Sequence of chain 1.A:
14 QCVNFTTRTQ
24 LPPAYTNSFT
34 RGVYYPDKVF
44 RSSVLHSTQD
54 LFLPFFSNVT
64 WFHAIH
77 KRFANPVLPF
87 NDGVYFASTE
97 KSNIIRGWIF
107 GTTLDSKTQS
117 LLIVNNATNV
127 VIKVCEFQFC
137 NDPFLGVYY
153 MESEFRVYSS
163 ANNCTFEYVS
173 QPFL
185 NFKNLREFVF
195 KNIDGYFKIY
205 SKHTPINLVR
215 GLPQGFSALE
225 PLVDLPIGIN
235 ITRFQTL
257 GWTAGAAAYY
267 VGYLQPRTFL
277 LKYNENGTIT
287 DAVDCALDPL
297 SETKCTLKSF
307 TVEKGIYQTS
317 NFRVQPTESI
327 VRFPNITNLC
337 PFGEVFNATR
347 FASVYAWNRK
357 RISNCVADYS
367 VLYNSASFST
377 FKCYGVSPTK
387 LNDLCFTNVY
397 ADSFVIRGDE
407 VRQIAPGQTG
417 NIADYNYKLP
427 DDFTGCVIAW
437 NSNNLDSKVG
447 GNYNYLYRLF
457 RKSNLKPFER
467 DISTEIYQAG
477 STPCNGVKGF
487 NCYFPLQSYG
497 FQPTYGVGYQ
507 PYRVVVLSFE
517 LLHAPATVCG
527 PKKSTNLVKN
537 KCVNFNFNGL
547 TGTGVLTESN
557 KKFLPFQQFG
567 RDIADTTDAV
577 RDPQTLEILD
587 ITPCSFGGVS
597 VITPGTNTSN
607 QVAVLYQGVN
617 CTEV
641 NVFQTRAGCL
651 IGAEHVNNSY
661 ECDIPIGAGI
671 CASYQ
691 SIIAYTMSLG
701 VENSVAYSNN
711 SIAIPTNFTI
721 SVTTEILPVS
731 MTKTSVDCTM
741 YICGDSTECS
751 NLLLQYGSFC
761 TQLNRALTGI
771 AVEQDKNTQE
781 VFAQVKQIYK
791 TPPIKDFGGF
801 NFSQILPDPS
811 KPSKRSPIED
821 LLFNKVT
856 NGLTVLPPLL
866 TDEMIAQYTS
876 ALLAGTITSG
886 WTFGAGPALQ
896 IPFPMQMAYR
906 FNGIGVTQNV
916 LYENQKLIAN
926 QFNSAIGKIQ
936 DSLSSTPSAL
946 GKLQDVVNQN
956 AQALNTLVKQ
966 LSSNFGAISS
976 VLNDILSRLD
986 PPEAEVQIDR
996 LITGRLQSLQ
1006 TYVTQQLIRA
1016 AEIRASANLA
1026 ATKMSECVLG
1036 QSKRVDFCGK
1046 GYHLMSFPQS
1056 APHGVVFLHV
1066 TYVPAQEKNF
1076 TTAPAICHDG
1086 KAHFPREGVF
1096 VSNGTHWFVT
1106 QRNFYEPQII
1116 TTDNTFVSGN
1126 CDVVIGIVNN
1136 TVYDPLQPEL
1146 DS

Binding-site contacts:
Ligand atom O5 contacts residue ASN61 of chain 1.A at 2.4 Å (h-bond).
Ligand atom C1 contacts residue ASN61 of chain 1.A at 1.4 Å.
Ligand atom O5 contacts residue TYR28 of chain 1.A at 4.1 Å.
Ligand atom C1 contacts residue TYR28 of chain 1.A at 4.4 Å (hydrophobic).
Ligand atom C4 contacts residue ASN61 of chain 1.A at 4.2 Å.
Ligand atom C6 contacts residue TYR28 of chain 1.A at 3.6 Å (hydrophobic).
Ligand atom C3 contacts residue ASN61 of chain 1.A at 3.8 Å.
Ligand atom C5 contacts residue ASN61 of chain 1.A at 3.7 Å.
Ligand atom N2 contacts residue ASN61 of chain 1.A at 2.9 Å (h-bond).
Ligand atom O7 contacts residue ASN61 of chain 1.A at 4.3 Å.
Ligand atom C5 contacts residue TYR28 of chain 1.A at 4.1 Å (hydrophobic).
Ligand atom O6 contacts residue TYR28 of chain 1.A at 4.2 Å.
Ligand atom C7 contacts residue ASN61 of chain 1.A at 3.8 Å.
Ligand atom C2 contacts residue ASN61 of chain 1.A at 2.5 Å.

The small molecule below binds the protein below.
Small molecule (SMILES): CC(=O)N[C@@H]1[C@@H](O)[C@H](O)[C@@H](CO)O[C@H]1O